This protein binds this small molecule.
Small molecule (SMILES): CCCCCCCCCCO[C@@H]1O[C@H](CO)[C@@H](O[C@H]2O[C@H](CO)[C@@H](O)[C@H](O)[C@H]2O)[C@H](O)[C@H]1O

Binding-site contacts:
Ligand atom C28 contacts residue DMU1 of chain 1.XC at 4.4 Å.
Ligand atom C25 contacts residue DMU1 of chain 1.XC at 3.9 Å.
Ligand atom C22 contacts residue DMU1 of chain 1.YC at 4.2 Å.
Ligand atom C19 contacts residue DMU1 of chain 1.XC at 4.3 Å.
Ligand atom C22 contacts residue DMU1 of chain 1.XC at 4.3 Å.